Binding-site contacts:
Ligand atom O1B contacts residue ASN564 of chain 1.A at 3.7 Å.
Ligand atom O3' contacts residue ASN564 of chain 1.A at 3.5 Å (h-bond).
Ligand atom C2' contacts residue ASN564 of chain 1.A at 3.7 Å.
Ligand atom O2B contacts residue ASP623 of chain 1.A at 2.9 Å (salt-bridge).
Ligand atom O3G contacts residue SER414 of chain 1.A at 3.2 Å (h-bond).
Ligand atom O1G contacts residue CA1 of chain 1.G at 3.5 Å.
Ligand atom C5' contacts residue ASP623 of chain 1.A at 3.6 Å.
Ligand atom O3G contacts residue CA1 of chain 1.E at 3.2 Å.
Ligand atom PG contacts residue CA1 of chain 1.E at 3.0 Å.
Ligand atom O1A contacts residue LYS560 of chain 1.A at 3.0 Å (salt-bridge).
Ligand atom O2A contacts residue CA1 of chain 1.G at 2.2 Å.
Ligand atom O2B contacts residue CA1 of chain 1.E at 2.2 Å.
Ligand atom O2B contacts residue SER414 of chain 1.A at 3.3 Å.
Ligand atom O3' contacts residue TYR416 of chain 1.A at 3.0 Å (h-bond).
Ligand atom O3B contacts residue ARG482 of chain 1.A at 3.8 Å.
Ligand atom O1G contacts residue CA1 of chain 1.E at 2.2 Å.
Ligand atom O3G contacts residue ARG482 of chain 1.A at 3.5 Å (salt-bridge).
Ligand atom C4' contacts residue THR622 of chain 1.A at 3.8 Å.
Ligand atom O3B contacts residue SER414 of chain 1.A at 3.5 Å.
Ligand atom O2B contacts residue LEU415 of chain 1.A at 3.2 Å (h-bond).
Ligand atom PG contacts residue ARG482 of chain 1.A at 3.8 Å.
Ligand atom N3A contacts residue CA1 of chain 1.E at 3.7 Å.
Ligand atom O4' contacts residue THR622 of chain 1.A at 3.6 Å.
Ligand atom O2B contacts residue LEU412 of chain 1.A at 3.3 Å (h-bond).
Ligand atom O3B contacts residue CA1 of chain 1.E at 3.5 Å.
Ligand atom PB contacts residue SER414 of chain 1.A at 3.6 Å.
Ligand atom O2A contacts residue ASP623 of chain 1.A at 3.2 Å (salt-bridge).
Ligand atom O1G contacts residue ASP411 of chain 1.A at 3.6 Å (salt-bridge).
Ligand atom O1B contacts residue LEU415 of chain 1.A at 3.8 Å.
Ligand atom PB contacts residue CA1 of chain 1.E at 3.3 Å.
Ligand atom C2' contacts residue TYR416 of chain 1.A at 3.5 Å (hydrophobic).
Ligand atom N3A contacts residue CA1 of chain 1.G at 3.8 Å.
Ligand atom PA contacts residue CA1 of chain 1.G at 3.5 Å.
Ligand atom N3A contacts residue LYS560 of chain 1.A at 3.5 Å.
Ligand atom O2G contacts residue ARG482 of chain 1.A at 2.8 Å (salt-bridge).
Ligand atom O3' contacts residue LEU415 of chain 1.A at 3.4 Å (h-bond).
Ligand atom C3' contacts residue ASN564 of chain 1.A at 3.7 Å.
Ligand atom O3' contacts residue PRO417 of chain 1.A at 3.7 Å.
Ligand atom O1B contacts residue SER414 of chain 1.A at 3.5 Å.
Ligand atom O2 contacts residue TYR567 of chain 1.A at 3.7 Å.

Sequence of chain 1.A:
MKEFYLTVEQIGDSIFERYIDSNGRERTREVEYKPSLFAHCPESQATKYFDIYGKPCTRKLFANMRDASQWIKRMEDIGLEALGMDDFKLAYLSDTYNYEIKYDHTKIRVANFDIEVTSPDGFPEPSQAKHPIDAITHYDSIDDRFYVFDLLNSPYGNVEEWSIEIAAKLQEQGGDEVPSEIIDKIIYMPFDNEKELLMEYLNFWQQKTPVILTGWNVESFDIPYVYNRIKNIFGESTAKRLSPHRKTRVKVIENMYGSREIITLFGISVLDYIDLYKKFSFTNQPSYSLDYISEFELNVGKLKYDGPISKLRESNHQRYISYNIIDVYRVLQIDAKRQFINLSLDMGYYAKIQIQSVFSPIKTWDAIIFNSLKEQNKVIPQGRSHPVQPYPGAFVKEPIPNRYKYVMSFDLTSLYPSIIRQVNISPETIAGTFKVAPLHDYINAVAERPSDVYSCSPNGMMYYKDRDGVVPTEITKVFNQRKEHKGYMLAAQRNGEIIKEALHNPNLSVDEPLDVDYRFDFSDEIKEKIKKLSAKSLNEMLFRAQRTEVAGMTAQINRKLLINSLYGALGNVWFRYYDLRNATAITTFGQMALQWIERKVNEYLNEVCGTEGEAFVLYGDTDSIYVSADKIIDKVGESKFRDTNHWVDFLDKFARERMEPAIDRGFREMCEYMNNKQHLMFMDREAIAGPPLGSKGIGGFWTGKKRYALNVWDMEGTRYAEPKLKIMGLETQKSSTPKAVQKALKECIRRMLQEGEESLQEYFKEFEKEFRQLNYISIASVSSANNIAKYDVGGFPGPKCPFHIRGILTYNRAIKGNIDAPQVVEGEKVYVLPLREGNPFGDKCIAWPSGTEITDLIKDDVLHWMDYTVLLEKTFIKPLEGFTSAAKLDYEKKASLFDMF

The protein below binds the small molecule below.
Small molecule (SMILES): O=c1ccn([C@H]2C[C@H](O)[C@@H](CO[P](=O)(O)N[P](=O)(O)OP(=O)(O)O)O2)c(=O)[nH]1